Sequence of chain 17.B:
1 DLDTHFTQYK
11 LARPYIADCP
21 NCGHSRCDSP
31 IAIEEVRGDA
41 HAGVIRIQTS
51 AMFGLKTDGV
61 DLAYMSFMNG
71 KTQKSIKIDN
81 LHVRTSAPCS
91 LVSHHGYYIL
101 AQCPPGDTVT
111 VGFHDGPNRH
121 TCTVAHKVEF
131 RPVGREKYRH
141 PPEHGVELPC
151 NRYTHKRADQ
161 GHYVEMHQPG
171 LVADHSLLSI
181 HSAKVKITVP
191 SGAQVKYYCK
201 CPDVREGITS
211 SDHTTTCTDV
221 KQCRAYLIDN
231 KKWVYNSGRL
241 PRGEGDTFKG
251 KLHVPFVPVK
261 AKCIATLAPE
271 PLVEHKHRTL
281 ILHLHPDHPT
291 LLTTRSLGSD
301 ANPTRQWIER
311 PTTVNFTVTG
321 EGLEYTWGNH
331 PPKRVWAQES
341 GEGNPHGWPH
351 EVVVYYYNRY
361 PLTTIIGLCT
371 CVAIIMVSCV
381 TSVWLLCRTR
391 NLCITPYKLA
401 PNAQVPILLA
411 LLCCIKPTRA

Binding-site contacts:
Ligand atom C8 contacts residue ASN315 of chain 17.B at 3.5 Å.
Ligand atom O7 contacts residue ASN315 of chain 17.B at 4.2 Å.
Ligand atom C7 contacts residue ASN315 of chain 17.B at 3.3 Å.
Ligand atom C1 contacts residue ASN315 of chain 17.B at 1.4 Å.
Ligand atom N2 contacts residue ASN315 of chain 17.B at 2.8 Å (h-bond).
Ligand atom C6 contacts residue THR313 of chain 17.B at 4.5 Å.
Ligand atom O5 contacts residue ASN315 of chain 17.B at 2.4 Å (h-bond).
Ligand atom C8 contacts residue ILE281 of chain 17.B at 4.5 Å (hydrophobic).
Ligand atom C3 contacts residue ASN315 of chain 17.B at 3.8 Å.
Ligand atom C5 contacts residue ASN315 of chain 17.B at 3.7 Å.
Ligand atom O5 contacts residue THR313 of chain 17.B at 4.3 Å.
Ligand atom C2 contacts residue ASN315 of chain 17.B at 2.5 Å.
Ligand atom O5 contacts residue VAL314 of chain 17.B at 3.8 Å.
Ligand atom C4 contacts residue ASN315 of chain 17.B at 4.3 Å.
Ligand atom C6 contacts residue ASN315 of chain 17.B at 4.5 Å.
Ligand atom C1 contacts residue VAL314 of chain 17.B at 4.4 Å (hydrophobic).

A protein and the small-molecule ligand that binds it are described below.
Small molecule (SMILES): CC(=O)N[C@@H]1[C@@H](O)[C@H](O)[C@@H](CO)O[C@H]1O